A small-molecule ligand and the protein it binds are described below.
Small molecule (SMILES): CC(=O)N[C@H]1[C@H](O[C@H]2[C@H](O)[C@@H](NC(C)=O)CO[C@@H]2CO)O[C@H](CO)[C@@H](O)[C@@H]1O

Sequence of chain 1.E:
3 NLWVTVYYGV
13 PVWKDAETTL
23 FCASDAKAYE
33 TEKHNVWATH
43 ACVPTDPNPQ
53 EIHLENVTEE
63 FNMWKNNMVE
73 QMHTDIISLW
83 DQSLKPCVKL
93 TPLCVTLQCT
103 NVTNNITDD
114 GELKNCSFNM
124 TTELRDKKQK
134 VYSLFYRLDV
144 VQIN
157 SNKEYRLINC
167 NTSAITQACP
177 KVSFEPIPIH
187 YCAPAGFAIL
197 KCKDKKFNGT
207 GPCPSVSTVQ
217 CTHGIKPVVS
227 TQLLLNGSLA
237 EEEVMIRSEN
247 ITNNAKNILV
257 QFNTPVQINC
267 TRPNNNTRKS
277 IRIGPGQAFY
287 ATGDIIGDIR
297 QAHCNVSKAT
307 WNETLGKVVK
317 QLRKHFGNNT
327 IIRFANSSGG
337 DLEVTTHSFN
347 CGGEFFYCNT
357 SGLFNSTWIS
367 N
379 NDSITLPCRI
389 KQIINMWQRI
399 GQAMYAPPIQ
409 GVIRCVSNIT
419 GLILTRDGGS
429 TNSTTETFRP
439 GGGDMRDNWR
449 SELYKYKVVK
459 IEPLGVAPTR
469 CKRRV

Binding-site contacts:
Ligand atom C8 contacts residue ASP111 of chain 1.E at 3.2 Å.
Ligand atom O5 contacts residue ASN103 of chain 1.E at 2.3 Å (h-bond).
Ligand atom C7 contacts residue GLY114 of chain 1.E at 4.4 Å.
Ligand atom C1 contacts residue ASN103 of chain 1.E at 1.4 Å.
Ligand atom C2 contacts residue ASN103 of chain 1.E at 2.2 Å.
Ligand atom C8 contacts residue ASN103 of chain 1.E at 4.4 Å.
Ligand atom C4 contacts residue ASN103 of chain 1.E at 4.0 Å.
Ligand atom N2 contacts residue ASN103 of chain 1.E at 2.7 Å (h-bond).
Ligand atom C8 contacts residue GLY114 of chain 1.E at 3.7 Å.
Ligand atom C3 contacts residue ASN103 of chain 1.E at 3.6 Å.
Ligand atom O7 contacts residue ASN103 of chain 1.E at 3.3 Å (h-bond).
Ligand atom C5 contacts residue ASN103 of chain 1.E at 3.6 Å.
Ligand atom C7 contacts residue ASN103 of chain 1.E at 3.2 Å.